This small molecule binds to this protein.
Small molecule (SMILES): CC(=O)N[C@@H]1[C@@H](O)[C@H](O)[C@@H](CO)O[C@H]1O

Binding-site contacts:
Ligand atom O6 contacts residue SER304 of chain 1.B at 3.1 Å (h-bond).
Ligand atom C7 contacts residue VAL274 of chain 1.B at 4.1 Å (hydrophobic).
Ligand atom C2 contacts residue ASN276 of chain 1.B at 2.8 Å.
Ligand atom C8 contacts residue TYR551 of chain 1.B at 3.3 Å (hydrophobic).
Ligand atom O6 contacts residue ASN276 of chain 1.B at 4.3 Å.
Ligand atom C5 contacts residue ASN276 of chain 1.B at 3.1 Å.
Ligand atom O5 contacts residue ASN276 of chain 1.B at 2.4 Å (h-bond).
Ligand atom O6 contacts residue ARG305 of chain 1.B at 3.4 Å.
Ligand atom O5 contacts residue VAL277 of chain 1.B at 4.5 Å.
Ligand atom C2 contacts residue VAL274 of chain 1.B at 4.1 Å (hydrophobic).
Ligand atom C8 contacts residue VAL274 of chain 1.B at 3.6 Å (hydrophobic).
Ligand atom N2 contacts residue ASN276 of chain 1.B at 3.2 Å (h-bond).
Ligand atom C1 contacts residue ASN276 of chain 1.B at 1.4 Å.
Ligand atom C7 contacts residue ASN276 of chain 1.B at 3.4 Å.
Ligand atom C6 contacts residue SER304 of chain 1.B at 4.2 Å.
Ligand atom C1 contacts residue VAL274 of chain 1.B at 4.1 Å (hydrophobic).
Ligand atom C3 contacts residue ASN276 of chain 1.B at 3.7 Å.
Ligand atom C8 contacts residue ASN276 of chain 1.B at 3.6 Å.
Ligand atom C8 contacts residue ARG552 of chain 1.B at 3.9 Å.
Ligand atom C6 contacts residue ASN276 of chain 1.B at 4.1 Å.
Ligand atom C4 contacts residue ASN276 of chain 1.B at 4.0 Å.
Ligand atom O7 contacts residue ASN276 of chain 1.B at 4.2 Å.
Ligand atom N2 contacts residue VAL274 of chain 1.B at 3.5 Å.

Sequence of chain 1.B:
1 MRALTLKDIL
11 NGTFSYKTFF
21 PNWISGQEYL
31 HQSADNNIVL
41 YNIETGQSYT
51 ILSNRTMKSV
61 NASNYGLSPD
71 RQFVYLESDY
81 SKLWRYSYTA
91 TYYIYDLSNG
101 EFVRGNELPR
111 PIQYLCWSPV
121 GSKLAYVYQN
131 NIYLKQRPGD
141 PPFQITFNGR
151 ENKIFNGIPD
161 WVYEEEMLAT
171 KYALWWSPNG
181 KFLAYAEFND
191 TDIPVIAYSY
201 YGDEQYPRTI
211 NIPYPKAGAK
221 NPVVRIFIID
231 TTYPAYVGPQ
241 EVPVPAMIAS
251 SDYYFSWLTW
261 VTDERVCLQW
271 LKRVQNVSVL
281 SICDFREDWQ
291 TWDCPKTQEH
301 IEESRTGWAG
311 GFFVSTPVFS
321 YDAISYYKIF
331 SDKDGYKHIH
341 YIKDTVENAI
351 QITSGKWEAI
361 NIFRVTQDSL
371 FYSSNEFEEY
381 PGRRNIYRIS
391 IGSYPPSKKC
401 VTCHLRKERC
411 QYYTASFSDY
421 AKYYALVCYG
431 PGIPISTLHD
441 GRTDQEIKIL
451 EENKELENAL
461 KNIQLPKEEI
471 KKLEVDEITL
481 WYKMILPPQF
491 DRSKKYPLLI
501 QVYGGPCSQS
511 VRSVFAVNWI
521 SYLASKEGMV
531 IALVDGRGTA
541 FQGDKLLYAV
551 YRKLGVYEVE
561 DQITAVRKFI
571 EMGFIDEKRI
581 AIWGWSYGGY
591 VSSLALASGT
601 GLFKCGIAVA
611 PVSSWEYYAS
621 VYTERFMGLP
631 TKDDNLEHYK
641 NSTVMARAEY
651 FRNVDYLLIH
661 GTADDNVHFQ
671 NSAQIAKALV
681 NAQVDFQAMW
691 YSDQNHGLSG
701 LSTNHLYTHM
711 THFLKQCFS